Binding-site contacts:
Ligand atom C5 contacts residue LYS202 of chain 3.A at 3.5 Å.
Ligand atom O1 contacts residue LEU295 of chain 3.A at 3.5 Å.
Ligand atom C5 contacts residue GLU259 of chain 3.A at 3.8 Å.
Ligand atom N1 contacts residue GLU259 of chain 3.A at 3.6 Å.
Ligand atom C1 contacts residue VAL157 of chain 3.A at 3.5 Å (hydrophobic).
Ligand atom O2 contacts residue LYS202 of chain 3.A at 2.9 Å (salt-bridge).
Ligand atom N1 contacts residue GLN333 of chain 3.A at 3.6 Å (h-bond).
Ligand atom C5 contacts residue GLU205 of chain 3.A at 3.3 Å.
Ligand atom O1 contacts residue LYS202 of chain 3.A at 2.3 Å (salt-bridge).
Ligand atom C3 contacts residue LYS202 of chain 3.A at 3.3 Å.
Ligand atom C2 contacts residue GLN333 of chain 3.A at 3.4 Å.
Ligand atom C6 contacts residue THR131 of chain 3.A at 3.1 Å.
Ligand atom C3 contacts residue VAL157 of chain 3.A at 4.3 Å (hydrophobic).
Ligand atom O1 contacts residue THR131 of chain 3.A at 4.0 Å.
Ligand atom O1 contacts residue SER365 of chain 3.A at 2.6 Å (h-bond).
Ligand atom C1 contacts residue SER365 of chain 3.A at 3.7 Å.
Ligand atom N1 contacts residue LEU295 of chain 3.A at 3.7 Å.
Ligand atom C2 contacts residue LEU295 of chain 3.A at 3.7 Å (hydrophobic).
Ligand atom C4 contacts residue GLY132 of chain 3.A at 4.1 Å.
Ligand atom C3 contacts residue GLY132 of chain 3.A at 4.1 Å.
Ligand atom O1 contacts residue VAL157 of chain 3.A at 3.3 Å.
Ligand atom O2 contacts residue MET257 of chain 3.A at 3.5 Å.
Ligand atom O1 contacts residue GLN333 of chain 3.A at 4.2 Å.
Ligand atom O2 contacts residue GLU205 of chain 3.A at 2.6 Å (salt-bridge).
Ligand atom N2 contacts residue GLU229 of chain 3.A at 3.9 Å.
Ligand atom C2 contacts residue THR131 of chain 3.A at 4.3 Å.
Ligand atom N2 contacts residue LYS202 of chain 3.A at 3.6 Å (salt-bridge).
Ligand atom O2 contacts residue GLU229 of chain 3.A at 3.1 Å.
Ligand atom C3 contacts residue THR131 of chain 3.A at 3.7 Å.
Ligand atom C4 contacts residue LYS202 of chain 3.A at 3.6 Å.
Ligand atom C3 contacts residue GLN333 of chain 3.A at 4.1 Å.
Ligand atom N1 contacts residue LYS202 of chain 3.A at 2.8 Å (salt-bridge).
Ligand atom N2 contacts residue GLU259 of chain 3.A at 4.0 Å.
Ligand atom C1 contacts residue LYS202 of chain 3.A at 1.3 Å.
Ligand atom C6 contacts residue TYR335 of chain 3.A at 3.1 Å (hydrophobic).
Ligand atom C6 contacts residue GLN333 of chain 3.A at 3.4 Å.
Ligand atom N2 contacts residue GLU205 of chain 3.A at 2.7 Å (salt-bridge).
Ligand atom C1 contacts residue LEU295 of chain 3.A at 3.4 Å (hydrophobic).
Ligand atom C4 contacts residue GLU205 of chain 3.A at 3.0 Å.
Ligand atom C2 contacts residue LYS202 of chain 3.A at 2.4 Å.

Sequence of chain 3.A:
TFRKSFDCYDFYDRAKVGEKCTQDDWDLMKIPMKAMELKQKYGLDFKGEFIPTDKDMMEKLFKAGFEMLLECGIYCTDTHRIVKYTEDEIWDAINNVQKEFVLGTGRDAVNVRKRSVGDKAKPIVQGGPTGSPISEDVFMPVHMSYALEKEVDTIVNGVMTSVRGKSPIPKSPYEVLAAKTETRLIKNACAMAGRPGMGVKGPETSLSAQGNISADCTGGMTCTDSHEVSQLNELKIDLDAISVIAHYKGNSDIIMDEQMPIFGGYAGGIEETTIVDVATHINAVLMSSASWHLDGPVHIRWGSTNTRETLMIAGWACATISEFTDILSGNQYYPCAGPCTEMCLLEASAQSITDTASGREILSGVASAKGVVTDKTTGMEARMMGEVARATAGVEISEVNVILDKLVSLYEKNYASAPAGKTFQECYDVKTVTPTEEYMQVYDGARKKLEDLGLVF

This protein binds this small molecule.
Small molecule (SMILES): C[C@@H]1C[C@@H](NO)N[C@H]1C(=O)O